The protein below binds the small molecule below.
Small molecule (SMILES): O[C@@H]1[C@@H](O)[C@H](O)OC[C@H]1O

Sequence of chain 1.C:
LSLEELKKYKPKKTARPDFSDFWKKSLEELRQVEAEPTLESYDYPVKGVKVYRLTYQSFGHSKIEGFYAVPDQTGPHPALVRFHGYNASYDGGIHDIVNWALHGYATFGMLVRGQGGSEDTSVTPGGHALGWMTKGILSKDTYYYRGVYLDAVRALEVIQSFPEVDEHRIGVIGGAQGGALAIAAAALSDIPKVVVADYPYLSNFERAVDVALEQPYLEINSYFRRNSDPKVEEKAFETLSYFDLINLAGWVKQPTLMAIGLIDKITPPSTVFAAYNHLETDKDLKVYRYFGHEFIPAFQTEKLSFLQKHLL

Sequence of chain 1.D:
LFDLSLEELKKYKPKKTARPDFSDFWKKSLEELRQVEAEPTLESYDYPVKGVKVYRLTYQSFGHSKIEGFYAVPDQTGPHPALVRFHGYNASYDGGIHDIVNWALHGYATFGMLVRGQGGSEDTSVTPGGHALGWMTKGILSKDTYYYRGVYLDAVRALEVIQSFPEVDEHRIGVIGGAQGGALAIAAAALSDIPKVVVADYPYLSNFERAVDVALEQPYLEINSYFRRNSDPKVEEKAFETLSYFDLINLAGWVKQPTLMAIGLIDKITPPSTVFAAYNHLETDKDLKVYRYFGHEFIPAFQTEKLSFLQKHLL

Binding-site contacts:
Ligand atom C2 contacts residue ASP101 of chain 1.C at 4.5 Å.
Ligand atom C1 contacts residue ASP101 of chain 1.C at 4.3 Å.
Ligand atom C1 contacts residue ALA93 of chain 1.C at 3.7 Å (hydrophobic).
Ligand atom O3 contacts residue TYR95 of chain 1.C at 3.4 Å (h-bond).
Ligand atom O4 contacts residue ASP101 of chain 1.C at 4.2 Å.
Ligand atom O5 contacts residue ARG87 of chain 1.C at 4.0 Å.
Ligand atom C5 contacts residue ASP101 of chain 1.C at 4.1 Å.
Ligand atom C3 contacts residue ASP101 of chain 1.C at 3.7 Å.
Ligand atom O1 contacts residue ARG87 of chain 1.C at 3.2 Å (salt-bridge).
Ligand atom O2 contacts residue ARG87 of chain 1.C at 3.4 Å (salt-bridge).
Ligand atom O3 contacts residue GLY98 of chain 1.C at 4.0 Å.
Ligand atom C4 contacts residue ASP101 of chain 1.C at 4.2 Å.
Ligand atom C1 contacts residue ARG87 of chain 1.C at 3.0 Å.
Ligand atom O2 contacts residue ALA93 of chain 1.C at 3.4 Å (h-bond).
Ligand atom O2 contacts residue TYR95 of chain 1.C at 4.1 Å.
Ligand atom C2 contacts residue SER94 of chain 1.C at 4.2 Å.
Ligand atom O1 contacts residue ALA93 of chain 1.C at 3.5 Å (h-bond).
Ligand atom C2 contacts residue ARG87 of chain 1.C at 3.7 Å.
Ligand atom O2 contacts residue HIS89 of chain 1.C at 4.0 Å.
Ligand atom O4 contacts residue PHE300 of chain 1.D at 4.5 Å.
Ligand atom O3 contacts residue ALA93 of chain 1.C at 4.2 Å.
Ligand atom O5 contacts residue ALA93 of chain 1.C at 4.1 Å.
Ligand atom C2 contacts residue ALA93 of chain 1.C at 3.0 Å (hydrophobic).
Ligand atom O2 contacts residue SER94 of chain 1.C at 3.7 Å.
Ligand atom O2 contacts residue GLY98 of chain 1.C at 3.9 Å.
Ligand atom C3 contacts residue ALA93 of chain 1.C at 4.0 Å (hydrophobic).
Ligand atom C4 contacts residue ALA93 of chain 1.C at 4.4 Å (hydrophobic).
Ligand atom C3 contacts residue GLY98 of chain 1.C at 4.4 Å.
Ligand atom O1 contacts residue GLY90 of chain 1.C at 3.8 Å.
Ligand atom C3 contacts residue ARG87 of chain 1.C at 4.2 Å.
Ligand atom O1 contacts residue HIS89 of chain 1.C at 3.8 Å.
Ligand atom O3 contacts residue SER94 of chain 1.C at 4.4 Å.